This small molecule binds to this protein.
Small molecule (SMILES): CC(=O)N[C@@H]1[C@@H](O)[C@H](O)[C@@H](CO)O[C@H]1O

Sequence of chain 1.E:
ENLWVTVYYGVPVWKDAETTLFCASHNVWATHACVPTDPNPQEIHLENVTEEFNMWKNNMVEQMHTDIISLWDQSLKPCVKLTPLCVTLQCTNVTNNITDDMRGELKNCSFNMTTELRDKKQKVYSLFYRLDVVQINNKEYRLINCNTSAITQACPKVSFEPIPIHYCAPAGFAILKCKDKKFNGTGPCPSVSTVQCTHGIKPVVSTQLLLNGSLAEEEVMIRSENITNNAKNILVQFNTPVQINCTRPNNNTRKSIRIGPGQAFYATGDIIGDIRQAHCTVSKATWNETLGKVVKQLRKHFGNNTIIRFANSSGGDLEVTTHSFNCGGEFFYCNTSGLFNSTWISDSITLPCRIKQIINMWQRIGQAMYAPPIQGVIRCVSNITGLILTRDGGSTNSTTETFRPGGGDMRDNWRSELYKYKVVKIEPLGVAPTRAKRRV

Binding-site contacts:
Ligand atom C2 contacts residue ASN270 of chain 1.E at 4.0 Å.
Ligand atom C5 contacts residue ASN267 of chain 1.E at 3.7 Å.
Ligand atom C8 contacts residue ASN267 of chain 1.E at 4.0 Å.
Ligand atom N2 contacts residue THR269 of chain 1.E at 4.2 Å.
Ligand atom C7 contacts residue ASN270 of chain 1.E at 3.8 Å.
Ligand atom C1 contacts residue ASN267 of chain 1.E at 1.4 Å.
Ligand atom O6 contacts residue THR269 of chain 1.E at 3.5 Å (h-bond).
Ligand atom C2 contacts residue ASN267 of chain 1.E at 2.5 Å.
Ligand atom C2 contacts residue THR269 of chain 1.E at 3.3 Å.
Ligand atom C1 contacts residue THR269 of chain 1.E at 3.4 Å.
Ligand atom C3 contacts residue THR269 of chain 1.E at 4.0 Å.
Ligand atom C4 contacts residue THR269 of chain 1.E at 3.8 Å.
Ligand atom N2 contacts residue ASN267 of chain 1.E at 3.0 Å (h-bond).
Ligand atom O5 contacts residue ASN267 of chain 1.E at 2.4 Å (h-bond).
Ligand atom O5 contacts residue THR269 of chain 1.E at 3.1 Å (h-bond).
Ligand atom C5 contacts residue THR269 of chain 1.E at 3.9 Å.
Ligand atom O7 contacts residue ASN270 of chain 1.E at 3.1 Å.
Ligand atom C6 contacts residue THR269 of chain 1.E at 4.3 Å.
Ligand atom N2 contacts residue ASN270 of chain 1.E at 3.4 Å.
Ligand atom C7 contacts residue ASN267 of chain 1.E at 3.7 Å.
Ligand atom C3 contacts residue ASN267 of chain 1.E at 3.9 Å.
Ligand atom C4 contacts residue ASN267 of chain 1.E at 4.3 Å.
Ligand atom O6 contacts residue ASN267 of chain 1.E at 4.2 Å.
Ligand atom O3 contacts residue THR269 of chain 1.E at 4.4 Å.